A small-molecule ligand and the protein it binds are described below.
Small molecule (SMILES): CC(=O)N[C@@H]1[C@@H](O)[C@H](O)[C@@H](CO)O[C@H]1O

Sequence of chain 1.A:
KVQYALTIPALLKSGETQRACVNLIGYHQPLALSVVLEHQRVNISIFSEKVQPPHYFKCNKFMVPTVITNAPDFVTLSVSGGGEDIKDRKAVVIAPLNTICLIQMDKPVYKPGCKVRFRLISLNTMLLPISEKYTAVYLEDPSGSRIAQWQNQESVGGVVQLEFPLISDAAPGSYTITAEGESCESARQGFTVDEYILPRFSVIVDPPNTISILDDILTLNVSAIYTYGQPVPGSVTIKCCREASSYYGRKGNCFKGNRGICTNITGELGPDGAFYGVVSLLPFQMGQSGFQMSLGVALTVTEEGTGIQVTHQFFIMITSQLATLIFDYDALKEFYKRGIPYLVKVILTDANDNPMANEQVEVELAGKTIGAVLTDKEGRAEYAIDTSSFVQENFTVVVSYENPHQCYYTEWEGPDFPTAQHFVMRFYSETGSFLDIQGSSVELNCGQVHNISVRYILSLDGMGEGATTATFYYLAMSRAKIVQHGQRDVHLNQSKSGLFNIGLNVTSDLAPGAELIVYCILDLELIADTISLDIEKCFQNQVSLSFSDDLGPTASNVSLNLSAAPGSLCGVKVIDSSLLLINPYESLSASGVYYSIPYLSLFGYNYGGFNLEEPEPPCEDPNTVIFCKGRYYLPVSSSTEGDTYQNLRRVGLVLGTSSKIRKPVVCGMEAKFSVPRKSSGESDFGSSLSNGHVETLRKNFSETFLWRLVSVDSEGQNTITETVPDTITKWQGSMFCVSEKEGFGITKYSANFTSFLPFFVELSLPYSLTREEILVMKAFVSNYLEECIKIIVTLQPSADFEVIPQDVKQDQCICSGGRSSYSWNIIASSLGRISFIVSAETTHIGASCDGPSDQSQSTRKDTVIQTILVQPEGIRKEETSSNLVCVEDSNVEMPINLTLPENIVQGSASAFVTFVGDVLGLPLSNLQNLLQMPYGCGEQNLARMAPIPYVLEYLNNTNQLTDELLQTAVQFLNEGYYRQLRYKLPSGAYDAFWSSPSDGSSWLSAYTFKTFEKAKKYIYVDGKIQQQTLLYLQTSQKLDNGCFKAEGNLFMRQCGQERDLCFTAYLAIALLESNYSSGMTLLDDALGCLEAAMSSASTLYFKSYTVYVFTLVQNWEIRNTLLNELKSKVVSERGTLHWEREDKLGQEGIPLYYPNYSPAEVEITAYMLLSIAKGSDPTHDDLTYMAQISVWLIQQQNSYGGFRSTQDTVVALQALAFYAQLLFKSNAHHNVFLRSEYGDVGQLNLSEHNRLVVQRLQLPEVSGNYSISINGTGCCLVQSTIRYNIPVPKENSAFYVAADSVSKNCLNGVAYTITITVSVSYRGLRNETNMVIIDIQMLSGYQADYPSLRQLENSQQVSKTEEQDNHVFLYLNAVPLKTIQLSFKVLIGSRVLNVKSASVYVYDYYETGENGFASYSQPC

Binding-site contacts:
Ligand atom C7 contacts residue THR417 of chain 1.A at 3.4 Å.
Ligand atom C7 contacts residue PHE444 of chain 1.A at 2.7 Å (hydrophobic).
Ligand atom C7 contacts residue ASN415 of chain 1.A at 3.6 Å.
Ligand atom C2 contacts residue ASN415 of chain 1.A at 2.4 Å.
Ligand atom C4 contacts residue ASN415 of chain 1.A at 4.2 Å.
Ligand atom O7 contacts residue THR417 of chain 1.A at 2.8 Å (h-bond).
Ligand atom C8 contacts residue THR417 of chain 1.A at 3.4 Å.
Ligand atom C1 contacts residue ASN415 of chain 1.A at 1.4 Å.
Ligand atom C8 contacts residue ASN415 of chain 1.A at 4.5 Å.
Ligand atom O7 contacts residue PHE444 of chain 1.A at 3.4 Å.
Ligand atom C3 contacts residue ASN415 of chain 1.A at 3.8 Å.
Ligand atom O5 contacts residue ASN415 of chain 1.A at 2.3 Å (h-bond).
Ligand atom N2 contacts residue ASN415 of chain 1.A at 2.9 Å (h-bond).
Ligand atom C8 contacts residue PHE444 of chain 1.A at 1.5 Å (hydrophobic).
Ligand atom O7 contacts residue ASN415 of chain 1.A at 3.6 Å.
Ligand atom C5 contacts residue ASN415 of chain 1.A at 3.6 Å.
Ligand atom N2 contacts residue PHE444 of chain 1.A at 3.0 Å.
Ligand atom C2 contacts residue PHE444 of chain 1.A at 4.3 Å (hydrophobic).